Binding-site contacts:
Ligand atom O6 contacts residue ASN362 of chain 1.A at 3.8 Å.
Ligand atom O7 contacts residue GLN611 of chain 1.A at 4.3 Å.
Ligand atom C2 contacts residue GLN611 of chain 1.A at 4.3 Å.
Ligand atom C1 contacts residue ASN362 of chain 1.A at 1.4 Å.
Ligand atom C1 contacts residue GLN611 of chain 1.A at 4.1 Å.
Ligand atom C5 contacts residue ASN362 of chain 1.A at 3.7 Å.
Ligand atom O7 contacts residue ASN362 of chain 1.A at 3.8 Å.
Ligand atom C7 contacts residue ASN362 of chain 1.A at 3.5 Å.
Ligand atom N2 contacts residue ASN362 of chain 1.A at 2.9 Å (h-bond).
Ligand atom C6 contacts residue LEU613 of chain 1.A at 4.1 Å (hydrophobic).
Ligand atom C4 contacts residue ASN362 of chain 1.A at 4.2 Å.
Ligand atom O5 contacts residue GLN611 of chain 1.A at 3.9 Å.
Ligand atom C6 contacts residue GLN611 of chain 1.A at 3.8 Å.
Ligand atom C4 contacts residue GLN611 of chain 1.A at 4.4 Å.
Ligand atom C6 contacts residue ASN362 of chain 1.A at 4.4 Å.
Ligand atom C3 contacts residue ASN362 of chain 1.A at 3.8 Å.
Ligand atom C6 contacts residue PRO610 of chain 1.A at 4.2 Å (hydrophobic).
Ligand atom O6 contacts residue LEU613 of chain 1.A at 4.3 Å.
Ligand atom C2 contacts residue ASN362 of chain 1.A at 2.5 Å.
Ligand atom O5 contacts residue ASN362 of chain 1.A at 2.4 Å (h-bond).
Ligand atom O6 contacts residue PRO610 of chain 1.A at 3.6 Å.

Sequence of chain 1.A:
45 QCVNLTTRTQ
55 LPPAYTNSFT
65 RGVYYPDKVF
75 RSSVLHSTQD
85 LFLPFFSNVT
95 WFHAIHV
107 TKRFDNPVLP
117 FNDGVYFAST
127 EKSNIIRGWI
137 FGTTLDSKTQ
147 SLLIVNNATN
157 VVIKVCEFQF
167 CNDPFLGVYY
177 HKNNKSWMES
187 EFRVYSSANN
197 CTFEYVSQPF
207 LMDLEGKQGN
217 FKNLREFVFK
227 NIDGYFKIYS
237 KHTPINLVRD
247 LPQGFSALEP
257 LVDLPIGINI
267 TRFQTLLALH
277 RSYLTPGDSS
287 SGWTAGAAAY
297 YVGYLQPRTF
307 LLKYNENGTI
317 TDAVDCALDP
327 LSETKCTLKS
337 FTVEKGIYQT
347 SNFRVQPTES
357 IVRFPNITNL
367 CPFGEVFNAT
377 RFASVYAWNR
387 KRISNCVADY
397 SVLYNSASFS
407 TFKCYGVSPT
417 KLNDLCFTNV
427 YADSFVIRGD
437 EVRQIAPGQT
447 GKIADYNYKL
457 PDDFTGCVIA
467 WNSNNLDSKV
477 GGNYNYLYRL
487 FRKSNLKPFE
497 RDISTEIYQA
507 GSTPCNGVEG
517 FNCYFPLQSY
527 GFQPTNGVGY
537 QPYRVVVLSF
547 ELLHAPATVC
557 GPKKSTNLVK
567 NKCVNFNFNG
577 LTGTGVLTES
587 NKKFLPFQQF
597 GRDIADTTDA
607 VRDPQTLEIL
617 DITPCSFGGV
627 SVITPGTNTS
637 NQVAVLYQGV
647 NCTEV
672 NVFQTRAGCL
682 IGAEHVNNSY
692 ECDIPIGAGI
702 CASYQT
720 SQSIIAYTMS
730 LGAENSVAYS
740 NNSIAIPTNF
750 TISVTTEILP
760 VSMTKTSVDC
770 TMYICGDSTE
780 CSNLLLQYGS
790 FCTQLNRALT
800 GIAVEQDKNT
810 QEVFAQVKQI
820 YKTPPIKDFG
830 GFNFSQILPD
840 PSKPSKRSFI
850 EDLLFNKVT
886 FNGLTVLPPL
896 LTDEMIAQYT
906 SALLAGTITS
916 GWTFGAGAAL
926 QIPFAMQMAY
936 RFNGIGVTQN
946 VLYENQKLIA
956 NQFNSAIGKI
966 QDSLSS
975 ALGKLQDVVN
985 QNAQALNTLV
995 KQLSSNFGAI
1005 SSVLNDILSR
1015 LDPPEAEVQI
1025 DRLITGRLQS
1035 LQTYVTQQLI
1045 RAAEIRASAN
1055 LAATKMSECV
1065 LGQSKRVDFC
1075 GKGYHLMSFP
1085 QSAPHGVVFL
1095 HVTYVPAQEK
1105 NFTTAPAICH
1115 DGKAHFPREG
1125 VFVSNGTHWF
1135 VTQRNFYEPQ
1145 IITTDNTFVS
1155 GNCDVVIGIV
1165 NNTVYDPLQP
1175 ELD

The protein below binds the small molecule below.
Small molecule (SMILES): CC(=O)N[C@@H]1[C@@H](O)[C@H](O)[C@@H](CO)O[C@H]1O